Sequence of chain 1.B:
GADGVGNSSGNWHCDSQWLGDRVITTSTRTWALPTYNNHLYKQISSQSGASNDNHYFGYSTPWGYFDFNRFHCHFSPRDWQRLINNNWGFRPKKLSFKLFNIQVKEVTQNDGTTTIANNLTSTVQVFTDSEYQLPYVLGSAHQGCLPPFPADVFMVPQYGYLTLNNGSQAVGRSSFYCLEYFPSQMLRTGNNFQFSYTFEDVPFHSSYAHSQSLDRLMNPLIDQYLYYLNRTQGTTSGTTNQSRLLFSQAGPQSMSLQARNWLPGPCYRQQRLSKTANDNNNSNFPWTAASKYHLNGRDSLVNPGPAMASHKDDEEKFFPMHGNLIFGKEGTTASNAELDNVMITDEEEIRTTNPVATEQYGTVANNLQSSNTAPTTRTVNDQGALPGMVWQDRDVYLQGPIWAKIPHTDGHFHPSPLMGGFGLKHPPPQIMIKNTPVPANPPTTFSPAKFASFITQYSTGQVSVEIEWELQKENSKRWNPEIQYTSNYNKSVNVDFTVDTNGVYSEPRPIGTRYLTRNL

A small-molecule ligand and the protein it binds are described below.
Small molecule (SMILES): Nc1ncnc2c1ncn2[C@H]1C[C@H](O)[C@@H](COP(=O)(O)O)O1

Binding-site contacts:
Ligand atom C8 contacts residue PRO419 of chain 1.B at 4.3 Å (hydrophobic).
Ligand atom N6 contacts residue PRO631 of chain 1.B at 3.9 Å.
Ligand atom N6 contacts residue PHE638 of chain 1.B at 3.8 Å.
Ligand atom C6 contacts residue PRO631 of chain 1.B at 4.0 Å (hydrophobic).
Ligand atom N9 contacts residue PRO419 of chain 1.B at 4.2 Å.
Ligand atom N3 contacts residue PRO419 of chain 1.B at 4.3 Å.
Ligand atom C1' contacts residue HIS630 of chain 1.B at 4.0 Å.
Ligand atom C6 contacts residue SER632 of chain 1.B at 4.3 Å.
Ligand atom N1 contacts residue GLY639 of chain 1.B at 2.9 Å (h-bond).
Ligand atom C6 contacts residue PRO419 of chain 1.B at 4.4 Å (hydrophobic).
Ligand atom O4' contacts residue HIS630 of chain 1.B at 4.4 Å.
Ligand atom C2 contacts residue PRO419 of chain 1.B at 4.4 Å (hydrophobic).
Ligand atom C5 contacts residue PRO631 of chain 1.B at 4.4 Å (hydrophobic).
Ligand atom N6 contacts residue VAL418 of chain 1.B at 3.6 Å.
Ligand atom O2P contacts residue HIS628 of chain 1.B at 4.3 Å.
Ligand atom N6 contacts residue GLY639 of chain 1.B at 2.8 Å (h-bond).
Ligand atom C5 contacts residue SER632 of chain 1.B at 4.3 Å.
Ligand atom N7 contacts residue HIS630 of chain 1.B at 4.1 Å.
Ligand atom N6 contacts residue GLY637 of chain 1.B at 4.1 Å.
Ligand atom N1 contacts residue PRO631 of chain 1.B at 4.2 Å.
Ligand atom C4 contacts residue PRO419 of chain 1.B at 4.2 Å (hydrophobic).
Ligand atom C2 contacts residue GLY639 of chain 1.B at 3.7 Å.
Ligand atom N6 contacts residue SER632 of chain 1.B at 3.9 Å.
Ligand atom O5' contacts residue PHE629 of chain 1.B at 4.2 Å.
Ligand atom O4' contacts residue PRO631 of chain 1.B at 3.8 Å.
Ligand atom C2' contacts residue PRO419 of chain 1.B at 4.0 Å (hydrophobic).
Ligand atom N1 contacts residue ILE622 of chain 1.B at 4.4 Å.
Ligand atom O5' contacts residue PRO631 of chain 1.B at 4.1 Å.
Ligand atom C8 contacts residue HIS630 of chain 1.B at 3.4 Å.
Ligand atom N6 contacts residue PRO633 of chain 1.B at 4.1 Å.
Ligand atom C6 contacts residue GLY639 of chain 1.B at 3.7 Å.
Ligand atom N7 contacts residue PRO419 of chain 1.B at 4.4 Å.
Ligand atom N9 contacts residue HIS630 of chain 1.B at 4.2 Å.
Ligand atom C6 contacts residue VAL418 of chain 1.B at 3.8 Å (hydrophobic).
Ligand atom C5 contacts residue PRO419 of chain 1.B at 4.2 Å (hydrophobic).
Ligand atom N1 contacts residue VAL418 of chain 1.B at 3.8 Å.
Ligand atom C4 contacts residue PRO631 of chain 1.B at 4.4 Å (hydrophobic).
Ligand atom O2P contacts residue PHE629 of chain 1.B at 4.0 Å.
Ligand atom O2P contacts residue PRO631 of chain 1.B at 3.8 Å.
Ligand atom N7 contacts residue SER632 of chain 1.B at 3.8 Å.